Binding-site contacts:
Ligand atom CZ contacts residue LEU176 of chain 1.E at 4.5 Å (hydrophobic).
Ligand atom CZ contacts residue THR175 of chain 1.E at 3.4 Å.
Ligand atom CD contacts residue THR175 of chain 1.E at 4.4 Å.
Ligand atom NH2 contacts residue ARG164 of chain 1.E at 3.3 Å (salt-bridge).
Ligand atom NE contacts residue THR175 of chain 1.E at 3.4 Å (h-bond).
Ligand atom NH1 contacts residue LEU176 of chain 1.E at 3.9 Å.
Ligand atom CZ contacts residue ARG164 of chain 1.E at 3.6 Å.
Ligand atom NH1 contacts residue THR175 of chain 1.E at 2.5 Å (h-bond).
Ligand atom NH1 contacts residue ARG164 of chain 1.E at 3.0 Å (salt-bridge).

Sequence of chain 1.E:
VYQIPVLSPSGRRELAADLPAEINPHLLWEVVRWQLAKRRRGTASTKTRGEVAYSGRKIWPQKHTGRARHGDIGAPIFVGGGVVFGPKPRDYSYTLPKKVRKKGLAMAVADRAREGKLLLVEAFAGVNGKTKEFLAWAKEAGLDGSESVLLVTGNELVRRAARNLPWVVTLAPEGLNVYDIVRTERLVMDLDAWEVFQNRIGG

The small molecule below binds the protein below.
Small molecule (SMILES): NC(=[NH2+])NCCC[C@H](N)C(=O)O